This small molecule binds to this protein.
Small molecule (SMILES): O[C@@H]1[C@@H](O)[C@H](O)OC[C@H]1O

Binding-site contacts:
Ligand atom O2 contacts residue LYS13 of chain 1.A at 2.6 Å (salt-bridge).
Ligand atom O3 contacts residue LEU268 of chain 1.A at 4.0 Å.
Ligand atom C2 contacts residue LYS13 of chain 1.A at 3.7 Å.
Ligand atom C1 contacts residue ASP11 of chain 1.A at 4.1 Å.
Ligand atom C2 contacts residue PRO267 of chain 1.A at 4.2 Å (hydrophobic).
Ligand atom C2 contacts residue ASP11 of chain 1.A at 3.5 Å.
Ligand atom O2 contacts residue ASP11 of chain 1.A at 3.2 Å (salt-bridge).
Ligand atom O3 contacts residue PRO267 of chain 1.A at 3.5 Å.
Ligand atom O1 contacts residue ASP11 of chain 1.A at 3.4 Å (salt-bridge).
Ligand atom O2 contacts residue PRO267 of chain 1.A at 3.3 Å.
Ligand atom C3 contacts residue PRO267 of chain 1.A at 3.8 Å (hydrophobic).
Ligand atom C2 contacts residue LEU268 of chain 1.A at 4.5 Å (hydrophobic).
Ligand atom O2 contacts residue LEU268 of chain 1.A at 4.0 Å.
Ligand atom O1 contacts residue LYS13 of chain 1.A at 3.3 Å (salt-bridge).
Ligand atom C1 contacts residue LYS13 of chain 1.A at 4.0 Å.

Sequence of chain 1.A:
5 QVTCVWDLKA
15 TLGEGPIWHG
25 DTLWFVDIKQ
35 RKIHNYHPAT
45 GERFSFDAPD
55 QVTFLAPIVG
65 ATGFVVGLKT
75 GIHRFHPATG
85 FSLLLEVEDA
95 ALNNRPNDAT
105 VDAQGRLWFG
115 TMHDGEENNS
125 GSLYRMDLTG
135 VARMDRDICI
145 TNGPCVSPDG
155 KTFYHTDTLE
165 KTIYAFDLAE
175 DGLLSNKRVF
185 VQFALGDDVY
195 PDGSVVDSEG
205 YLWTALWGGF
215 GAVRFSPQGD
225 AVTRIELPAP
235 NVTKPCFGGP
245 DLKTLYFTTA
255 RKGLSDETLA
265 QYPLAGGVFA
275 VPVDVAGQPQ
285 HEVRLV